Binding-site contacts:
Ligand atom C41 contacts residue TRP144 of chain 1.A at 3.8 Å (hydrophobic).
Ligand atom C7 contacts residue SER96 of chain 1.A at 3.5 Å.
Ligand atom C4 contacts residue TYR347 of chain 1.A at 3.6 Å (hydrophobic).
Ligand atom C3 contacts residue TYR93 of chain 1.A at 4.0 Å (hydrophobic).
Ligand atom O10 contacts residue SER96 of chain 1.A at 3.6 Å.
Ligand atom C8 contacts residue ASP92 of chain 1.A at 3.9 Å.
Ligand atom S37 contacts residue THR176 of chain 1.A at 4.0 Å.
Ligand atom O29 contacts residue TYR347 of chain 1.A at 3.4 Å.
Ligand atom O10 contacts residue TYR93 of chain 1.A at 3.6 Å.
Ligand atom S37 contacts residue ALA180 of chain 1.A at 3.5 Å (h-bond).
Ligand atom O33 contacts residue ALA180 of chain 1.A at 4.0 Å.
Ligand atom C12 contacts residue TYR370 of chain 1.A at 3.3 Å (hydrophobic).
Ligand atom C8 contacts residue SER96 of chain 1.A at 3.2 Å.
Ligand atom C1 contacts residue CYS373 of chain 1.A at 3.5 Å (hydrophobic).
Ligand atom C1 contacts residue TYR370 of chain 1.A at 3.6 Å (hydrophobic).
Ligand atom C43 contacts residue ASN97 of chain 1.A at 3.4 Å.
Ligand atom C9 contacts residue TYR93 of chain 1.A at 3.5 Å (hydrophobic).
Ligand atom C12 contacts residue TYR374 of chain 1.A at 3.9 Å (hydrophobic).
Ligand atom C35 contacts residue TYR347 of chain 1.A at 3.8 Å (hydrophobic).
Ligand atom O33 contacts residue PHE184 of chain 1.A at 3.4 Å.
Ligand atom C36 contacts residue THR176 of chain 1.A at 3.5 Å.
Ligand atom C31 contacts residue ASN348 of chain 1.A at 4.0 Å.
Ligand atom C12 contacts residue ASP92 of chain 1.A at 3.1 Å.
Ligand atom C6 contacts residue CYS373 of chain 1.A at 3.7 Å (hydrophobic).
Ligand atom C28 contacts residue ASN348 of chain 1.A at 3.5 Å.
Ligand atom N2 contacts residue TYR370 of chain 1.A at 3.8 Å.
Ligand atom O33 contacts residue ASN348 of chain 1.A at 2.9 Å (h-bond).
Ligand atom O11 contacts residue TRP344 of chain 1.A at 3.8 Å.
Ligand atom C3 contacts residue TYR370 of chain 1.A at 3.6 Å (hydrophobic).
Ligand atom C41 contacts residue TYR93 of chain 1.A at 3.8 Å (hydrophobic).
Ligand atom O29 contacts residue ASN348 of chain 1.A at 2.7 Å (h-bond).
Ligand atom S37 contacts residue THR179 of chain 1.A at 3.6 Å.
Ligand atom C34 contacts residue TYR347 of chain 1.A at 3.5 Å (hydrophobic).
Ligand atom S44 contacts residue ALA183 of chain 1.A at 3.6 Å (h-bond).
Ligand atom C30 contacts residue ASN348 of chain 1.A at 3.6 Å.
Ligand atom O10 contacts residue ASP92 of chain 1.A at 2.9 Å (salt-bridge).
Ligand atom C42 contacts residue TRP144 of chain 1.A at 3.4 Å (hydrophobic).
Ligand atom S44 contacts residue TRP344 of chain 1.A at 4.0 Å.
Ligand atom C6 contacts residue TRP344 of chain 1.A at 3.6 Å (hydrophobic).
Ligand atom C42 contacts residue TYR93 of chain 1.A at 3.7 Å (hydrophobic).

Sequence of chain 1.A:
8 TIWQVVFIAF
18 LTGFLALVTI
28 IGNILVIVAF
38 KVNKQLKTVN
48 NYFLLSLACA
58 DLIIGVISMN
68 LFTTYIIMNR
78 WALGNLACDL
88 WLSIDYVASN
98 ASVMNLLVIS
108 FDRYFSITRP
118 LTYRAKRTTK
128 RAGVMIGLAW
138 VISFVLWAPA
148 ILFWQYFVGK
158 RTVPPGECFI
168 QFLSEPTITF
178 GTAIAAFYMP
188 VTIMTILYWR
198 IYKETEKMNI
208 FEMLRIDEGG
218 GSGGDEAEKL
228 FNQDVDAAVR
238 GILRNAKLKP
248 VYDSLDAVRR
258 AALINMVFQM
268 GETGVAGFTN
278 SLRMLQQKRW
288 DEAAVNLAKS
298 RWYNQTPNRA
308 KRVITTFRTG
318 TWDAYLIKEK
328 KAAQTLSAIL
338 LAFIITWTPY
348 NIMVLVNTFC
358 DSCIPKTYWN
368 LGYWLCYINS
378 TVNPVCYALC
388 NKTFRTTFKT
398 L

The protein below binds the small molecule below.
Small molecule (SMILES): C[N+]1(C)[C@@H]2CC(OC(=O)C(O)(c3cccs3)c3cccs3)C[C@H]1[C@@H]1O[C@@H]12